The small molecule below binds the protein below.
Small molecule (SMILES): Nc1nc2c(ncn2[C@H]2C[C@H](O)[C@@H](CO[P](=O)(O)O[P](=O)(O)OP(=O)(O)O)O2)c(=O)[nH]1

Binding-site contacts:
Ligand atom O2B contacts residue ASP55 of chain 1.B at 3.1 Å (salt-bridge).
Ligand atom PB contacts residue MN1 of chain 1.O at 3.2 Å.
Ligand atom N7 contacts residue DA9 of chain 1.F at 3.4 Å (h-bond).
Ligand atom O2B contacts residue SER43 of chain 1.B at 2.6 Å (h-bond).
Ligand atom O6 contacts residue DA9 of chain 1.F at 3.0 Å (h-bond).
Ligand atom PB contacts residue SER43 of chain 1.B at 3.3 Å.
Ligand atom O2B contacts residue MN1 of chain 1.O at 2.4 Å.
Ligand atom O3' contacts residue THR121 of chain 1.B at 3.3 Å.
Ligand atom N1 contacts residue VAL124 of chain 1.B at 3.1 Å.
Ligand atom N9 contacts residue DA9 of chain 1.F at 3.5 Å.
Ligand atom O1A contacts residue MN1 of chain 1.P at 3.1 Å.
Ligand atom O2A contacts residue ASP53 of chain 1.B at 2.8 Å (salt-bridge).
Ligand atom PA contacts residue MN1 of chain 1.O at 2.9 Å.
Ligand atom PG contacts residue ASN52 of chain 1.B at 3.1 Å.
Ligand atom O3G contacts residue ASP53 of chain 1.B at 2.6 Å (salt-bridge).
Ligand atom C4' contacts residue PHE120 of chain 1.B at 3.4 Å (hydrophobic).
Ligand atom O2A contacts residue ASP55 of chain 1.B at 2.5 Å (salt-bridge).
Ligand atom C2 contacts residue VAL124 of chain 1.B at 2.8 Å (hydrophobic).
Ligand atom O2G contacts residue SER43 of chain 1.B at 3.0 Å (h-bond).
Ligand atom O2B contacts residue GLY42 of chain 1.B at 3.2 Å.
Ligand atom O3A contacts residue MN1 of chain 1.O at 3.1 Å.
Ligand atom PG contacts residue SER43 of chain 1.B at 3.0 Å.
Ligand atom C3' contacts residue PHE120 of chain 1.B at 3.4 Å (hydrophobic).
Ligand atom PG contacts residue MN1 of chain 1.O at 3.2 Å.
Ligand atom O3B contacts residue SER43 of chain 1.B at 2.7 Å (h-bond).
Ligand atom O1G contacts residue ASN52 of chain 1.B at 2.5 Å (h-bond).
Ligand atom O2G contacts residue ASN52 of chain 1.B at 2.8 Å (h-bond).
Ligand atom N2 contacts residue VAL124 of chain 1.B at 3.0 Å.
Ligand atom O3G contacts residue SER43 of chain 1.B at 2.8 Å (h-bond).
Ligand atom O1A contacts residue DA9 of chain 1.F at 3.2 Å.
Ligand atom O3G contacts residue MN1 of chain 1.O at 2.0 Å.
Ligand atom N3 contacts residue VAL124 of chain 1.B at 3.1 Å.
Ligand atom C5 contacts residue DA9 of chain 1.F at 3.4 Å.
Ligand atom C4 contacts residue DA9 of chain 1.F at 3.2 Å.
Ligand atom O3' contacts residue PHE120 of chain 1.B at 2.5 Å (h-bond).
Ligand atom O3' contacts residue GLY122 of chain 1.B at 3.3 Å (h-bond).
Ligand atom PA contacts residue MN1 of chain 1.P at 3.2 Å.
Ligand atom O1B contacts residue ARG46 of chain 1.B at 2.9 Å (salt-bridge).
Ligand atom O2A contacts residue MN1 of chain 1.O at 1.8 Å.
Ligand atom O2A contacts residue MN1 of chain 1.P at 2.4 Å.

Sequence of chain 1.B:
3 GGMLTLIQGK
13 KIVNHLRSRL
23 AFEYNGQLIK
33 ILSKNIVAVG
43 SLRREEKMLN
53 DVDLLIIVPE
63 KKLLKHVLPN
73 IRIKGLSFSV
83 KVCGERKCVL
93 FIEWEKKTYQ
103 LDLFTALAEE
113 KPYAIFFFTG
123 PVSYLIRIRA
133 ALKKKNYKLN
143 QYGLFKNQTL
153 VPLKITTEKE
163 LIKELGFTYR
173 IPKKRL